This protein binds this small molecule.
Small molecule (SMILES): Cc1cc(Cn2c(N3CCNCC3)nc3c(C4=CCNCC4)cc(Cl)cc32)cc(C)c1F

Binding-site contacts:
Ligand atom C23 contacts residue PHE326 of chain 1.B at 3.4 Å (hydrophobic).
Ligand atom C7 contacts residue TYR320 of chain 1.B at 3.4 Å (hydrophobic).
Ligand atom C14 contacts residue GOL1 of chain 1.P at 3.8 Å.
Ligand atom C13 contacts residue GLU338 of chain 1.B at 3.7 Å.
Ligand atom CL1 contacts residue HIS341 of chain 1.B at 3.8 Å.
Ligand atom C20 contacts residue ASN315 of chain 1.B at 3.6 Å.
Ligand atom C10 contacts residue PHE326 of chain 1.B at 3.5 Å (hydrophobic).
Ligand atom C18 contacts residue HIS341 of chain 1.B at 3.8 Å.
Ligand atom C6 contacts residue TYR320 of chain 1.B at 3.4 Å (hydrophobic).
Ligand atom C9 contacts residue ASP323 of chain 1.B at 3.0 Å.
Ligand atom C20 contacts residue MET314 of chain 1.B at 3.7 Å (hydrophobic).
Ligand atom C8 contacts residue TYR320 of chain 1.B at 3.8 Å (hydrophobic).
Ligand atom C16 contacts residue HIS341 of chain 1.B at 3.8 Å.
Ligand atom F1 contacts residue MET314 of chain 1.B at 3.7 Å.
Ligand atom C5 contacts residue TYR320 of chain 1.B at 3.5 Å (hydrophobic).
Ligand atom C1 contacts residue LEU322 of chain 1.B at 3.8 Å (hydrophobic).
Ligand atom C14 contacts residue GLU338 of chain 1.B at 3.7 Å.
Ligand atom N1 contacts residue TYR320 of chain 1.B at 3.5 Å.
Ligand atom C24 contacts residue LEU337 of chain 1.B at 3.6 Å (hydrophobic).
Ligand atom C23 contacts residue MET314 of chain 1.B at 3.7 Å (hydrophobic).
Ligand atom N4 contacts residue TYR320 of chain 1.B at 3.6 Å.
Ligand atom C19 contacts residue ASN315 of chain 1.B at 3.6 Å.
Ligand atom C2 contacts residue MET314 of chain 1.B at 3.5 Å (hydrophobic).
Ligand atom C5 contacts residue MET314 of chain 1.B at 3.6 Å (hydrophobic).
Ligand atom C22 contacts residue PHE326 of chain 1.B at 3.6 Å (hydrophobic).
Ligand atom C24 contacts residue GOL1 of chain 1.P at 3.6 Å.
Ligand atom C1 contacts residue VAL319 of chain 1.B at 3.7 Å (hydrophobic).
Ligand atom C17 contacts residue HIS341 of chain 1.B at 3.4 Å.
Ligand atom F1 contacts residue ILE329 of chain 1.B at 3.3 Å.
Ligand atom N5 contacts residue GLU338 of chain 1.B at 3.2 Å (salt-bridge).
Ligand atom C16 contacts residue GLU345 of chain 1.B at 3.8 Å.
Ligand atom C25 contacts residue MET314 of chain 1.B at 3.4 Å (hydrophobic).
Ligand atom C9 contacts residue TYR320 of chain 1.B at 3.4 Å (hydrophobic).
Ligand atom C15 contacts residue GLU338 of chain 1.B at 3.5 Å.
Ligand atom N3 contacts residue ASP323 of chain 1.B at 3.0 Å (salt-bridge).
Ligand atom F1 contacts residue VAL288 of chain 1.B at 3.4 Å.
Ligand atom C24 contacts residue PHE326 of chain 1.B at 3.6 Å (hydrophobic).
Ligand atom N2 contacts residue TYR320 of chain 1.B at 3.8 Å.
Ligand atom CL1 contacts residue LEU337 of chain 1.B at 3.8 Å.
Ligand atom C3 contacts residue VAL319 of chain 1.B at 3.6 Å (hydrophobic).

Sequence of chain 1.B:
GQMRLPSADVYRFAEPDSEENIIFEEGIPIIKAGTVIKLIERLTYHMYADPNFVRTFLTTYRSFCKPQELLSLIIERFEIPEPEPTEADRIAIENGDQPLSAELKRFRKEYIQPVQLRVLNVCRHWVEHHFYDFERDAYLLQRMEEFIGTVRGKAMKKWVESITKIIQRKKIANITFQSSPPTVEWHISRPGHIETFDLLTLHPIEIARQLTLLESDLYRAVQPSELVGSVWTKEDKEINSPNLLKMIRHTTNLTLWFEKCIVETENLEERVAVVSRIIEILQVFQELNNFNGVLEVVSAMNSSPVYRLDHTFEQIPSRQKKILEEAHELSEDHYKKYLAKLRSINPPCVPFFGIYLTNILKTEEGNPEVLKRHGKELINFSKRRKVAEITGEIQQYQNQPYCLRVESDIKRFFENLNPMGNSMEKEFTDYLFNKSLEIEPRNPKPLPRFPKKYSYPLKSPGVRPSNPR